The protein below binds the small molecule below.
Small molecule (SMILES): CCc1c(N2CCOCC2=O)cccc1S(=O)(=O)N[C@@H](Cc1cc(-c2ccc(Cl)s2)on1)C(=O)N1CCC(OC)CC1

Binding-site contacts:
Ligand atom C17 contacts residue GLY206 of chain 1.B at 3.7 Å.
Ligand atom O39 contacts residue PHE162 of chain 1.B at 3.6 Å.
Ligand atom S37 contacts residue ALA180 of chain 1.B at 3.3 Å (h-bond).
Ligand atom C24 contacts residue GLN182 of chain 1.B at 3.8 Å.
Ligand atom C5 contacts residue PHE162 of chain 1.B at 3.8 Å (hydrophobic).
Ligand atom C2 contacts residue TYR85 of chain 1.B at 3.6 Å (hydrophobic).
Ligand atom C34 contacts residue VAL203 of chain 1.B at 3.9 Å (hydrophobic).
Ligand atom O43 contacts residue TRP205 of chain 1.B at 3.5 Å.
Ligand atom C35 contacts residue VAL203 of chain 1.B at 3.2 Å (hydrophobic).
Ligand atom N16 contacts residue GLY206 of chain 1.B at 2.9 Å (h-bond).
Ligand atom C14 contacts residue PHE162 of chain 1.B at 3.5 Å (hydrophobic).
Ligand atom CL contacts residue ALA180 of chain 1.B at 3.7 Å.
Ligand atom O30 contacts residue GLN182 of chain 1.B at 3.5 Å.
Ligand atom C2 contacts residue TRP205 of chain 1.B at 3.9 Å (hydrophobic).
Ligand atom O43 contacts residue GLY206 of chain 1.B at 3.4 Å (h-bond).
Ligand atom C1 contacts residue TRP205 of chain 1.B at 3.5 Å (hydrophobic).
Ligand atom O25 contacts residue GLN46 of chain 1.B at 3.8 Å.
Ligand atom C23 contacts residue GLN182 of chain 1.B at 3.6 Å.
Ligand atom C32 contacts residue GLY206 of chain 1.B at 3.4 Å.
Ligand atom N16 contacts residue GLY208 of chain 1.B at 3.8 Å.
Ligand atom C35 contacts residue TRP205 of chain 1.B at 3.5 Å (hydrophobic).
Ligand atom C36 contacts residue TRP205 of chain 1.B at 3.4 Å (hydrophobic).
Ligand atom C34 contacts residue TRP205 of chain 1.B at 3.5 Å (hydrophobic).
Ligand atom C33 contacts residue TRP205 of chain 1.B at 3.7 Å (hydrophobic).
Ligand atom C27 contacts residue GLY206 of chain 1.B at 3.8 Å.
Ligand atom C35 contacts residue SER204 of chain 1.B at 3.6 Å.
Ligand atom N29 contacts residue GLN182 of chain 1.B at 3.5 Å.
Ligand atom CL contacts residue GLY216 of chain 1.B at 3.5 Å.
Ligand atom CL contacts residue TYR218 of chain 1.B at 3.4 Å.
Ligand atom C5 contacts residue GLU83 of chain 1.B at 3.8 Å.
Ligand atom C26 contacts residue GLN46 of chain 1.B at 3.5 Å.
Ligand atom O6 contacts residue THR84 of chain 1.B at 3.6 Å (h-bond).
Ligand atom S37 contacts residue TRP205 of chain 1.B at 3.7 Å.
Ligand atom C21 contacts residue HIS42 of chain 1.B at 3.7 Å.
Ligand atom O6 contacts residue TYR85 of chain 1.B at 3.7 Å.
Ligand atom C34 contacts residue SER204 of chain 1.B at 3.3 Å.
Ligand atom O30 contacts residue CYS181 of chain 1.B at 3.6 Å.
Ligand atom CL contacts residue ILE217 of chain 1.B at 3.9 Å.
Ligand atom C1 contacts residue TYR85 of chain 1.B at 3.7 Å (hydrophobic).
Ligand atom O25 contacts residue HIS42 of chain 1.B at 3.8 Å.

Sequence of chain 1.B:
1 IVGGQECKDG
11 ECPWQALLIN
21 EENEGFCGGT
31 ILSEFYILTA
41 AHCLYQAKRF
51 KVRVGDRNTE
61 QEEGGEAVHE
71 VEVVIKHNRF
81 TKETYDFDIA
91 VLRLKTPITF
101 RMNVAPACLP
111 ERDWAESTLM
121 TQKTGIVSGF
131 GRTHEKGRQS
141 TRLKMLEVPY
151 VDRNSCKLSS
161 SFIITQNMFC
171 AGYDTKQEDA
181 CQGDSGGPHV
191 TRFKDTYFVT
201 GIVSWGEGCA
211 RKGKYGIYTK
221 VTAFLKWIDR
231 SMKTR